Sequence of chain 1.D:
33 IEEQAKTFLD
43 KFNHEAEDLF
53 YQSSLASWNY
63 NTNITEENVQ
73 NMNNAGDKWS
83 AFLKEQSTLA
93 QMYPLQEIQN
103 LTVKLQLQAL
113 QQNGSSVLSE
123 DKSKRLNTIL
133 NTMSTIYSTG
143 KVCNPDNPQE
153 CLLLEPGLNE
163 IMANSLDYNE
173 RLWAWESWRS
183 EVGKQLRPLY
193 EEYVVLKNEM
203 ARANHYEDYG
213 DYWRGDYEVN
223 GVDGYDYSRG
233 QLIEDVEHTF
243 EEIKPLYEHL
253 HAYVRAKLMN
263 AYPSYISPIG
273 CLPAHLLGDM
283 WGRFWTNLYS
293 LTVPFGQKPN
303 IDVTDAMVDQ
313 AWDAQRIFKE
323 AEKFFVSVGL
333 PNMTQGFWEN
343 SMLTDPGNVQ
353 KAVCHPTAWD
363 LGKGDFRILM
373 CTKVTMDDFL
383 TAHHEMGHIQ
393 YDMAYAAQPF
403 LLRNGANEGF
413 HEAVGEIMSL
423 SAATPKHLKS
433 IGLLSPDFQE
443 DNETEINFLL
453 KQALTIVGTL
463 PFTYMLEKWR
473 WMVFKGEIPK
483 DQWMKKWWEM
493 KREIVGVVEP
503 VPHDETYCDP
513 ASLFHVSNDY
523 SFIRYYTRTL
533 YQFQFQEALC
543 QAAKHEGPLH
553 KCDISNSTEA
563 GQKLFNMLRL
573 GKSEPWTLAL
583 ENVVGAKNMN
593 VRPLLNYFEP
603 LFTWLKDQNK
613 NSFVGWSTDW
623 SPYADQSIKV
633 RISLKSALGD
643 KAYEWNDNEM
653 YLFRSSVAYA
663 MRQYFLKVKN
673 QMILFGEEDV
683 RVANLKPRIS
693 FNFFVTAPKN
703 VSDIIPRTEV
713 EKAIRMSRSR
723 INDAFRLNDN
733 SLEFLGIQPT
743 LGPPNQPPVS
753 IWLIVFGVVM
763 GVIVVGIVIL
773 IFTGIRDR

The small molecule below binds the protein below.
Small molecule (SMILES): CC(=O)N[C@@H]1[C@@H](O)[C@H](O)[C@@H](CO)O[C@H]1O

Binding-site contacts:
Ligand atom C5 contacts residue ASN334 of chain 1.D at 3.7 Å.
Ligand atom O7 contacts residue ASN334 of chain 1.D at 4.4 Å.
Ligand atom N2 contacts residue ASN334 of chain 1.D at 2.9 Å (h-bond).
Ligand atom C7 contacts residue ASN334 of chain 1.D at 3.9 Å.
Ligand atom C2 contacts residue ASN334 of chain 1.D at 2.5 Å.
Ligand atom C4 contacts residue ASN334 of chain 1.D at 4.2 Å.
Ligand atom O6 contacts residue LYS321 of chain 1.D at 3.7 Å.
Ligand atom N2 contacts residue VAL328 of chain 1.D at 4.4 Å.
Ligand atom C3 contacts residue ASN334 of chain 1.D at 3.8 Å.
Ligand atom C1 contacts residue ASN334 of chain 1.D at 1.4 Å.
Ligand atom O5 contacts residue ASN334 of chain 1.D at 2.4 Å (h-bond).